This small molecule binds to this protein.
Small molecule (SMILES): C=C(C)[C@H]1Cc2c(ccc3c2O[C@@H]2COc4cc(OC)c(OC)cc4[C@@H]2C3=O)O1

Sequence of chain 1.P:
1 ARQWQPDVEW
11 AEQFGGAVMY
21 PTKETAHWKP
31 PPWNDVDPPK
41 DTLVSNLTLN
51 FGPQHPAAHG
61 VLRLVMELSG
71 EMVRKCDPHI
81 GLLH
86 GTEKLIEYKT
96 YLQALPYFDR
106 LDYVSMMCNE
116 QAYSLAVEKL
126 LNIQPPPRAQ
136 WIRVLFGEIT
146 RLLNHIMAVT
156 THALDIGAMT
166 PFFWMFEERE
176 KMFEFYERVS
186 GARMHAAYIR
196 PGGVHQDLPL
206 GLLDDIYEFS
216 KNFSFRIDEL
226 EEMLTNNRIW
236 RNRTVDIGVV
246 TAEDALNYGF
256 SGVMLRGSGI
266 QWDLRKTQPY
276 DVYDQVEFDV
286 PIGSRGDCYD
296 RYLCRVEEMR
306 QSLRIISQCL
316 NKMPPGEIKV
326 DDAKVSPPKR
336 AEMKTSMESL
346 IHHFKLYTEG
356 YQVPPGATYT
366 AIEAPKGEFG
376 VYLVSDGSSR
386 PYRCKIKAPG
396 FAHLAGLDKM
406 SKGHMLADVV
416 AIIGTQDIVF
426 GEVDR

Binding-site contacts:
Ligand atom O08 contacts residue MET37 of chain 1.C at 3.7 Å.
Ligand atom C22 contacts residue MET37 of chain 1.C at 3.5 Å (hydrophobic).
Ligand atom C01 contacts residue PHE167 of chain 1.P at 3.7 Å (hydrophobic).
Ligand atom C27 contacts residue GLY28 of chain 1.C at 3.6 Å.
Ligand atom C03 contacts residue LEU159 of chain 1.P at 3.9 Å (hydrophobic).
Ligand atom C05 contacts residue LEU159 of chain 1.P at 3.8 Å (hydrophobic).
Ligand atom C21 contacts residue GLY60 of chain 1.P at 3.8 Å.
Ligand atom C09 contacts residue PHE53 of chain 1.C at 3.7 Å (hydrophobic).
Ligand atom C09 contacts residue MET36 of chain 1.C at 3.5 Å (hydrophobic).
Ligand atom O28 contacts residue TYR108 of chain 1.P at 3.8 Å.
Ligand atom C29 contacts residue VAL424 of chain 1.P at 3.8 Å (hydrophobic).
Ligand atom O16 contacts residue HIS59 of chain 1.P at 3.6 Å.
Ligand atom C05 contacts residue MET37 of chain 1.C at 3.7 Å (hydrophobic).
Ligand atom C19 contacts residue MET37 of chain 1.C at 3.8 Å (hydrophobic).
Ligand atom O26 contacts residue ALA33 of chain 1.C at 3.9 Å.
Ligand atom C20 contacts residue MET37 of chain 1.C at 3.8 Å (hydrophobic).
Ligand atom C10 contacts residue THR26 of chain 1.C at 3.8 Å.
Ligand atom O16 contacts residue THR156 of chain 1.P at 3.5 Å.
Ligand atom O13 contacts residue MET37 of chain 1.C at 3.9 Å.
Ligand atom O25 contacts residue GLY28 of chain 1.C at 3.6 Å.
Ligand atom C27 contacts residue GLY60 of chain 1.P at 3.6 Å.
Ligand atom C23 contacts residue PRO56 of chain 1.P at 3.7 Å (hydrophobic).
Ligand atom C21 contacts residue MET37 of chain 1.C at 3.7 Å (hydrophobic).
Ligand atom C07 contacts residue MET37 of chain 1.C at 3.6 Å (hydrophobic).
Ligand atom C07 contacts residue PHE53 of chain 1.C at 3.9 Å (hydrophobic).
Ligand atom C15 contacts residue PRO56 of chain 1.P at 3.3 Å (hydrophobic).
Ligand atom C21 contacts residue HIS59 of chain 1.P at 3.8 Å.
Ligand atom C18 contacts residue MET37 of chain 1.C at 3.6 Å (hydrophobic).
Ligand atom C04 contacts residue PHE167 of chain 1.P at 3.8 Å (hydrophobic).
Ligand atom O08 contacts residue PHE53 of chain 1.C at 3.6 Å.
Ligand atom C27 contacts residue ALA33 of chain 1.C at 3.6 Å (hydrophobic).
Ligand atom C22 contacts residue HIS59 of chain 1.P at 3.9 Å.
Ligand atom C17 contacts residue MET37 of chain 1.C at 3.5 Å (hydrophobic).
Ligand atom C18 contacts residue HIS59 of chain 1.P at 3.9 Å.
Ligand atom C14 contacts residue PRO56 of chain 1.P at 3.3 Å (hydrophobic).
Ligand atom C06 contacts residue MET37 of chain 1.C at 3.6 Å (hydrophobic).
Ligand atom O26 contacts residue TYR108 of chain 1.P at 3.7 Å.
Ligand atom C12 contacts residue MET37 of chain 1.C at 3.7 Å (hydrophobic).
Ligand atom C20 contacts residue HIS59 of chain 1.P at 3.9 Å.
Ligand atom C10 contacts residue MET36 of chain 1.C at 3.7 Å (hydrophobic).

Sequence of chain 1.C:
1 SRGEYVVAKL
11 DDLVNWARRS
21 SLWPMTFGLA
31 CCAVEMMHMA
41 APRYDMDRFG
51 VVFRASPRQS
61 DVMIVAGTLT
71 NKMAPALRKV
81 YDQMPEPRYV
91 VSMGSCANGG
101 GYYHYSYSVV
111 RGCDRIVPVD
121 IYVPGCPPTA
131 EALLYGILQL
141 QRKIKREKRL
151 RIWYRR